Sequence of chain 3.A:
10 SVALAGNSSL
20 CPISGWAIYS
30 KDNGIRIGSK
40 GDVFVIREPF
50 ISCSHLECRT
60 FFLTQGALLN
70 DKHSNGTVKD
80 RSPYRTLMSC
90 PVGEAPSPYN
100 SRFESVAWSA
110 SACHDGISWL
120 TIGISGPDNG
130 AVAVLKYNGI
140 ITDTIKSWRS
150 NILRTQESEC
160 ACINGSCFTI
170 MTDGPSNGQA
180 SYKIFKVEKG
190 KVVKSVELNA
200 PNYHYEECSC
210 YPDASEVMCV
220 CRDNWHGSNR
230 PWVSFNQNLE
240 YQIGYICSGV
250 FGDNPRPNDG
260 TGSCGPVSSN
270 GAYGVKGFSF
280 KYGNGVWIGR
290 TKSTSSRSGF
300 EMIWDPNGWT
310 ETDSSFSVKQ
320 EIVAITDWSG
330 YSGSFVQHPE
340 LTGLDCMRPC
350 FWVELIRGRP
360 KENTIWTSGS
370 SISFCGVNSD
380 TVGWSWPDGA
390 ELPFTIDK

This protein binds this small molecule.
Small molecule (SMILES): CC(=O)N[C@H]1[C@H](O[C@H]2[C@H](O)[C@@H](NC(C)=O)CO[C@@H]2CO[C@@H]2O[C@@H](C)[C@@H](O)[C@@H](O)[C@@H]2O)O[C@H](CO)[C@@H](O)[C@@H]1O

Binding-site contacts:
Ligand atom C6 contacts residue LEU13 of chain 3.A at 4.5 Å (hydrophobic).
Ligand atom O3 contacts residue NAG1 of chain 3.F at 3.3 Å (h-bond).
Ligand atom C4 contacts residue ASN163 of chain 3.A at 3.5 Å.
Ligand atom C5 contacts residue ALA14 of chain 3.A at 4.3 Å (hydrophobic).
Ligand atom C5 contacts residue ASN163 of chain 3.A at 3.9 Å.
Ligand atom N2 contacts residue ASN16 of chain 3.A at 3.0 Å (h-bond).
Ligand atom C7 contacts residue ASN16 of chain 3.A at 3.3 Å.
Ligand atom C4 contacts residue ASN16 of chain 3.A at 4.2 Å.
Ligand atom C6 contacts residue ALA12 of chain 3.A at 3.2 Å (hydrophobic).
Ligand atom O7 contacts residue ASN16 of chain 3.A at 3.0 Å (h-bond).
Ligand atom C2 contacts residue ASN16 of chain 3.A at 2.5 Å.
Ligand atom O5 contacts residue ALA14 of chain 3.A at 4.0 Å.
Ligand atom O5 contacts residue ASN16 of chain 3.A at 2.3 Å (h-bond).
Ligand atom C6 contacts residue ASN163 of chain 3.A at 3.5 Å.
Ligand atom C3 contacts residue NAG1 of chain 3.F at 4.1 Å.
Ligand atom C3 contacts residue ASN16 of chain 3.A at 3.9 Å.
Ligand atom O4 contacts residue ASN163 of chain 3.A at 3.9 Å.
Ligand atom C1 contacts residue ASN16 of chain 3.A at 1.5 Å.
Ligand atom C6 contacts residue ALA14 of chain 3.A at 4.3 Å (hydrophobic).
Ligand atom C6 contacts residue VAL11 of chain 3.A at 4.3 Å (hydrophobic).
Ligand atom C4 contacts residue NAG1 of chain 3.F at 4.3 Å.
Ligand atom C6 contacts residue ALA14 of chain 3.A at 4.0 Å (hydrophobic).
Ligand atom C5 contacts residue ASN16 of chain 3.A at 3.6 Å.